A protein and the small-molecule ligand that binds it are described below.
Small molecule (SMILES): CSCC[C@H](NC(=O)[C@H](CC(C)C)NC(=O)[C@@H](NC(=O)[C@H](Cc1cnc[nH]1)NC(=O)[C@H](CS)NC(=O)[C@H](Cc1ccccc1)NC(=O)[C@H](CCC(N)=O)NC(=O)[C@H](CCCN=C(N)N)NC(=O)CNC(=O)[C@H](CS)NC(=O)[C@H](C)N)[C@@H](C)O)C(=O)N1CCC[C@H]1C(=O)N[C@@H](CCCN=C(N)N)C(=O)N[C@@H](Cc1cnc[nH]1)C(=O)N[C@@H](CC(C)C)C(=O)N[C@@H](CS)C(=O)N[C@@H](C)C(N)=O

Sequence of chain 1.B:
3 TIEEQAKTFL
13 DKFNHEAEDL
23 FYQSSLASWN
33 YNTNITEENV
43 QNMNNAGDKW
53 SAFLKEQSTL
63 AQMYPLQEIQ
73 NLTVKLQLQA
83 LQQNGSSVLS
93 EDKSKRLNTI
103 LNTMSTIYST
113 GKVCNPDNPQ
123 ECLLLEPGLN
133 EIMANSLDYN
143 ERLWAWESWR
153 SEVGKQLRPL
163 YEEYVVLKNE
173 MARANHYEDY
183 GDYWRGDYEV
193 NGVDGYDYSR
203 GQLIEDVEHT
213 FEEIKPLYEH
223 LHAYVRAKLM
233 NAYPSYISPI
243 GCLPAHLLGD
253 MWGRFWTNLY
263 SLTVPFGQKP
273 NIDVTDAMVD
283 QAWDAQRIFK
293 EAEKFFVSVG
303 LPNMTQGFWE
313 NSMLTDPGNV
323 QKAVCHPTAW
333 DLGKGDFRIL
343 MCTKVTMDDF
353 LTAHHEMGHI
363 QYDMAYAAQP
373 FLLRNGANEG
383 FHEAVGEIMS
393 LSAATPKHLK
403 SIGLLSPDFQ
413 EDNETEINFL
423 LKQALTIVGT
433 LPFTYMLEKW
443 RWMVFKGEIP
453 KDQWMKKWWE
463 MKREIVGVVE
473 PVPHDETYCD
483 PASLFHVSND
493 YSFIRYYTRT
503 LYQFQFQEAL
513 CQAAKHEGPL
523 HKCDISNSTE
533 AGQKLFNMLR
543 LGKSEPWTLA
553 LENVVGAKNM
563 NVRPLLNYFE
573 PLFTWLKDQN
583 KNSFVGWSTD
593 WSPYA

Binding-site contacts:
Ligand atom O contacts residue ASN100 of chain 1.B at 3.1 Å (h-bond).
Ligand atom CB contacts residue LFI1 of chain 1.F at 2.7 Å.
Ligand atom CG contacts residue ASN491 of chain 1.B at 3.2 Å.
Ligand atom CA contacts residue ALA331 of chain 1.B at 3.0 Å (hydrophobic).
Ligand atom SG contacts residue LFI1 of chain 1.F at 1.7 Å.
Ligand atom NH1 contacts residue PHE373 of chain 1.B at 3.3 Å.
Ligand atom N contacts residue SER107 of chain 1.B at 3.0 Å (h-bond).
Ligand atom CE1 contacts residue LFI1 of chain 1.F at 3.2 Å.
Ligand atom O contacts residue MET45 of chain 1.B at 3.2 Å.
Ligand atom CZ contacts residue LFI1 of chain 1.F at 3.2 Å.
Ligand atom N contacts residue ASN86 of chain 1.B at 3.1 Å (h-bond).
Ligand atom O contacts residue PHE487 of chain 1.B at 3.2 Å.
Ligand atom CE1 contacts residue HIS384 of chain 1.B at 3.1 Å.
Ligand atom OG1 contacts residue PRO329 of chain 1.B at 3.1 Å (h-bond).
Ligand atom O contacts residue TRP52 of chain 1.B at 3.1 Å (h-bond).
Ligand atom N contacts residue LFI1 of chain 1.F at 2.8 Å (h-bond).
Ligand atom NH1 contacts residue ASP492 of chain 1.B at 2.6 Å (salt-bridge).
Ligand atom O contacts residue LFI1 of chain 1.F at 3.2 Å.
Ligand atom O contacts residue TYR493 of chain 1.B at 2.8 Å (h-bond).
Ligand atom CB contacts residue ALA331 of chain 1.B at 3.3 Å (hydrophobic).
Ligand atom CD2 contacts residue ASP365 of chain 1.B at 3.3 Å.
Ligand atom CB contacts residue THR108 of chain 1.B at 3.3 Å.
Ligand atom OG1 contacts residue THR330 of chain 1.B at 3.1 Å (h-bond).
Ligand atom CE contacts residue ASN34 of chain 1.B at 3.1 Å.
Ligand atom NH2 contacts residue ASP333 of chain 1.B at 3.0 Å (salt-bridge).
Ligand atom NE2 contacts residue HIS384 of chain 1.B at 3.1 Å.
Ligand atom NE2 contacts residue ASP365 of chain 1.B at 2.7 Å (salt-bridge).
Ligand atom NE contacts residue ASN491 of chain 1.B at 2.7 Å (h-bond).
Ligand atom O contacts residue TRP332 of chain 1.B at 3.1 Å.
Ligand atom CE contacts residue LFI1 of chain 1.F at 3.3 Å.
Ligand atom CA contacts residue ASN86 of chain 1.B at 3.3 Å.
Ligand atom N contacts residue ASN491 of chain 1.B at 3.0 Å (h-bond).
Ligand atom NH1 contacts residue TYR493 of chain 1.B at 3.3 Å.
Ligand atom O contacts residue ASP333 of chain 1.B at 2.4 Å (salt-bridge).
Ligand atom NE2 contacts residue LFI1 of chain 1.F at 3.1 Å.
Ligand atom O contacts residue PHE23 of chain 1.B at 3.3 Å.
Ligand atom N contacts residue ALA331 of chain 1.B at 3.1 Å (h-bond).
Ligand atom CA contacts residue LFI1 of chain 1.F at 3.3 Å.
Ligand atom NE2 contacts residue SER111 of chain 1.B at 3.2 Å (h-bond).
Ligand atom SG contacts residue TRP52 of chain 1.B at 3.2 Å (h-bond).